Binding-site contacts:
Ligand atom C16 contacts residue GLY167 of chain 1.A at 3.7 Å.
Ligand atom O1 contacts residue ASP168 of chain 1.A at 2.8 Å (salt-bridge).
Ligand atom C15 contacts residue GLY167 of chain 1.A at 3.6 Å.
Ligand atom C13 contacts residue LEU157 of chain 1.A at 3.5 Å (hydrophobic).
Ligand atom C7 contacts residue ALA42 of chain 1.A at 3.8 Å (hydrophobic).
Ligand atom C11 contacts residue GLU90 of chain 1.A at 3.3 Å.
Ligand atom C11 contacts residue LEU157 of chain 1.A at 3.5 Å (hydrophobic).
Ligand atom N2 contacts residue PHE89 of chain 1.A at 3.6 Å.
Ligand atom C19 contacts residue LEU64 of chain 1.A at 3.5 Å (hydrophobic).
Ligand atom C12 contacts residue LEU157 of chain 1.A at 3.4 Å (hydrophobic).
Ligand atom N1 contacts residue MET92 of chain 1.A at 3.3 Å (h-bond).
Ligand atom C6 contacts residue LEU157 of chain 1.A at 3.6 Å (hydrophobic).
Ligand atom O contacts residue LEU64 of chain 1.A at 3.7 Å.
Ligand atom C17 contacts residue LEU64 of chain 1.A at 3.5 Å (hydrophobic).
Ligand atom C15 contacts residue VAL73 of chain 1.A at 3.1 Å (hydrophobic).
Ligand atom C16 contacts residue VAL73 of chain 1.A at 3.6 Å (hydrophobic).
Ligand atom C6 contacts residue PHE169 of chain 1.A at 3.7 Å (hydrophobic).
Ligand atom C7 contacts residue LEU157 of chain 1.A at 3.6 Å (hydrophobic).
Ligand atom O contacts residue LEU67 of chain 1.A at 3.7 Å.
Ligand atom C14 contacts residue PHE89 of chain 1.A at 3.7 Å (hydrophobic).
Ligand atom C12 contacts residue GLU90 of chain 1.A at 3.3 Å.
Ligand atom F2 contacts residue HIS148 of chain 1.A at 3.8 Å.
Ligand atom C9 contacts residue MET92 of chain 1.A at 3.0 Å (hydrophobic).
Ligand atom F contacts residue LEU67 of chain 1.A at 3.3 Å.
Ligand atom C9 contacts residue TYR91 of chain 1.A at 3.5 Å (hydrophobic).
Ligand atom C contacts residue ASP168 of chain 1.A at 3.2 Å.
Ligand atom C20 contacts residue ASP168 of chain 1.A at 3.2 Å.
Ligand atom C12 contacts residue PHE89 of chain 1.A at 3.6 Å (hydrophobic).
Ligand atom C12 contacts residue ALA42 of chain 1.A at 3.7 Å (hydrophobic).
Ligand atom F1 contacts residue GLY167 of chain 1.A at 3.5 Å.
Ligand atom C11 contacts residue ALA42 of chain 1.A at 3.4 Å (hydrophobic).
Ligand atom C19 contacts residue ASP168 of chain 1.A at 3.7 Å.
Ligand atom C4 contacts residue PHE169 of chain 1.A at 3.7 Å (hydrophobic).
Ligand atom O1 contacts residue GLY167 of chain 1.A at 3.2 Å.
Ligand atom C15 contacts residue PHE89 of chain 1.A at 3.8 Å (hydrophobic).
Ligand atom C5 contacts residue LEU157 of chain 1.A at 3.6 Å (hydrophobic).
Ligand atom C3 contacts residue PHE89 of chain 1.A at 3.7 Å (hydrophobic).
Ligand atom C14 contacts residue ASP168 of chain 1.A at 3.4 Å.
Ligand atom F1 contacts residue ILE166 of chain 1.A at 3.5 Å.
Ligand atom N2 contacts residue ASP168 of chain 1.A at 3.0 Å (salt-bridge).

A protein and the small-molecule ligand that binds it are described below.
Small molecule (SMILES): O=C(Nc1ccc(OC(F)(F)F)cc1)N(Cc1cccc(-c2nccs2)c1)C1CC1

Sequence of chain 1.A:
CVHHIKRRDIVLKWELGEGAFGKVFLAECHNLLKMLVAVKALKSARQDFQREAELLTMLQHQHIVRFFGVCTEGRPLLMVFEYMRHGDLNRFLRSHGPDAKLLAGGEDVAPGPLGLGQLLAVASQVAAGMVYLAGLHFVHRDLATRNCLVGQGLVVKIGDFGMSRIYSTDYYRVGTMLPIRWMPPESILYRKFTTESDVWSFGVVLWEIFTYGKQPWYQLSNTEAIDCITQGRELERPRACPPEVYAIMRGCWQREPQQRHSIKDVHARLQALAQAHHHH